Binding-site contacts:
Ligand atom C3 contacts residue ASN798 of chain 1.B at 3.8 Å.
Ligand atom C5 contacts residue ASN798 of chain 1.B at 3.6 Å.
Ligand atom C1 contacts residue ASN798 of chain 1.B at 1.4 Å.
Ligand atom C4 contacts residue ASN798 of chain 1.B at 4.2 Å.
Ligand atom C7 contacts residue ASN798 of chain 1.B at 3.5 Å.
Ligand atom N2 contacts residue ASN798 of chain 1.B at 2.9 Å (h-bond).
Ligand atom O7 contacts residue ASN798 of chain 1.B at 3.5 Å (h-bond).
Ligand atom O5 contacts residue SER800 of chain 1.B at 3.2 Å (h-bond).
Ligand atom C2 contacts residue ASN798 of chain 1.B at 2.5 Å.
Ligand atom C6 contacts residue GLN801 of chain 1.B at 3.4 Å.
Ligand atom C1 contacts residue SER800 of chain 1.B at 3.6 Å.
Ligand atom O6 contacts residue GLN801 of chain 1.B at 2.5 Å (h-bond).
Ligand atom O6 contacts residue SER800 of chain 1.B at 2.8 Å (h-bond).
Ligand atom C5 contacts residue SER800 of chain 1.B at 3.3 Å.
Ligand atom C6 contacts residue SER800 of chain 1.B at 3.6 Å.
Ligand atom O5 contacts residue ASN798 of chain 1.B at 2.4 Å (h-bond).

The protein below binds the small molecule below.
Small molecule (SMILES): CC(=O)N[C@H]1[C@H](O[C@H]2[C@H](O)[C@@H](NC(C)=O)CO[C@@H]2CO)O[C@H](CO)[C@@H](O)[C@@H]1O

Sequence of chain 1.B:
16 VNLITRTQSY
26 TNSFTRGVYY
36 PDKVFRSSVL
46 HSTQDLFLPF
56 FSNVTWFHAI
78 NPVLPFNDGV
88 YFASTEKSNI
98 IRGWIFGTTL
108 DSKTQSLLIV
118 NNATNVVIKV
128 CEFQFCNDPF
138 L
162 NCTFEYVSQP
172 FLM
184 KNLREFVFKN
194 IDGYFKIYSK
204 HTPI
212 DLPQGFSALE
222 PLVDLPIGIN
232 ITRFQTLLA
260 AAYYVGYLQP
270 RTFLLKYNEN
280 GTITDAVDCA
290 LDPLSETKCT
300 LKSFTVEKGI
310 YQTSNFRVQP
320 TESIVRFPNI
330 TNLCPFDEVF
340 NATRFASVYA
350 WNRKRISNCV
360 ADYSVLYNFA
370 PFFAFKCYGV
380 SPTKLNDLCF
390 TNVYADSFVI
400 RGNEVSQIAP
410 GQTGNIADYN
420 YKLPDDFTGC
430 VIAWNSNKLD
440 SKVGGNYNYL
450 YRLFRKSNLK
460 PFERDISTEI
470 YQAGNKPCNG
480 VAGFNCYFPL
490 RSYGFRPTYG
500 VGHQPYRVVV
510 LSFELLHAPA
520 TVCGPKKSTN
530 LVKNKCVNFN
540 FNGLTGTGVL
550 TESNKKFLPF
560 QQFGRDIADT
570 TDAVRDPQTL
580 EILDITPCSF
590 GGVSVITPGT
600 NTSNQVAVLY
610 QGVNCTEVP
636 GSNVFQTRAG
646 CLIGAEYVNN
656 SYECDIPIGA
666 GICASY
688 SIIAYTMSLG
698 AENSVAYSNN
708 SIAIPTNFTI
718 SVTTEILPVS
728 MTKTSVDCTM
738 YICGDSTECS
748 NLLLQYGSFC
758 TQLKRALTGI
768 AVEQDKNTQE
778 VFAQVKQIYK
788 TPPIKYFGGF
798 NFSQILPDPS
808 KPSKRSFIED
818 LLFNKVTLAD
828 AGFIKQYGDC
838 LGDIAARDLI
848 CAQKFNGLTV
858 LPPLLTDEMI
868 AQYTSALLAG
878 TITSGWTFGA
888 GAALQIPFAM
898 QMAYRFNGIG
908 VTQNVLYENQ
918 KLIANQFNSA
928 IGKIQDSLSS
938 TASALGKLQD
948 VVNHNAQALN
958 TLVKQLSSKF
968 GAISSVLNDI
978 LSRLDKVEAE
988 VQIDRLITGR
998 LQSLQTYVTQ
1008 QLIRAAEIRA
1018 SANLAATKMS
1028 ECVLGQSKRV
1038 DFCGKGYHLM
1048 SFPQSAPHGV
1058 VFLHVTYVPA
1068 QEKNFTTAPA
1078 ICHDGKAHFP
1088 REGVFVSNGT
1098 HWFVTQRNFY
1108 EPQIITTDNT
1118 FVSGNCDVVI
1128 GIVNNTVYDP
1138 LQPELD